A small-molecule ligand and the protein it binds are described below.
Small molecule (SMILES): CC(=O)N[C@@H]1[C@@H](O)[C@H](O)[C@@H](CO)O[C@H]1O

Sequence of chain 1.J:
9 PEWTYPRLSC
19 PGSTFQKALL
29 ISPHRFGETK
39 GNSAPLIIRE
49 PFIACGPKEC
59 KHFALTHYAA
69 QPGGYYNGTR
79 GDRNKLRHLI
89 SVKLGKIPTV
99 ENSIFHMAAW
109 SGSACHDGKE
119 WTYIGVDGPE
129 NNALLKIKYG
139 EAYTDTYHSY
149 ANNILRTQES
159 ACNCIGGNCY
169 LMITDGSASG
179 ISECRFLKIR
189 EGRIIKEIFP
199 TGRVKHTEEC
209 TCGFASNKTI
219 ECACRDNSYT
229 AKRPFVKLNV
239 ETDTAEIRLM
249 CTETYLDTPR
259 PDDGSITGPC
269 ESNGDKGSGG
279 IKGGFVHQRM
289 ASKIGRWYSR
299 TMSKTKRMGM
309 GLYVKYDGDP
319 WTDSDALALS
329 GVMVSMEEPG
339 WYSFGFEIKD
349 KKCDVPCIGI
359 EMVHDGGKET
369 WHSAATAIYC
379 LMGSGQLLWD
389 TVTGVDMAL

Binding-site contacts:
Ligand atom C1 contacts residue PRO14 of chain 1.J at 4.0 Å (hydrophobic).
Ligand atom N2 contacts residue ARG15 of chain 1.J at 4.2 Å.
Ligand atom O7 contacts residue LEU16 of chain 1.J at 4.5 Å.
Ligand atom C3 contacts residue ASN215 of chain 1.J at 3.8 Å.
Ligand atom C1 contacts residue TYR13 of chain 1.J at 4.3 Å (hydrophobic).
Ligand atom O6 contacts residue TYR13 of chain 1.J at 3.9 Å.
Ligand atom C8 contacts residue PRO14 of chain 1.J at 3.4 Å (hydrophobic).
Ligand atom C7 contacts residue PRO14 of chain 1.J at 3.5 Å (hydrophobic).
Ligand atom N2 contacts residue PRO14 of chain 1.J at 2.8 Å (h-bond).
Ligand atom C2 contacts residue ASN215 of chain 1.J at 2.5 Å.
Ligand atom C3 contacts residue PRO14 of chain 1.J at 4.1 Å (hydrophobic).
Ligand atom C2 contacts residue PRO14 of chain 1.J at 3.8 Å (hydrophobic).
Ligand atom C5 contacts residue TYR13 of chain 1.J at 4.2 Å (hydrophobic).
Ligand atom O5 contacts residue ASN215 of chain 1.J at 2.4 Å (h-bond).
Ligand atom C4 contacts residue ASN215 of chain 1.J at 4.3 Å.
Ligand atom C7 contacts residue LEU16 of chain 1.J at 4.5 Å (hydrophobic).
Ligand atom C8 contacts residue ARG15 of chain 1.J at 3.7 Å.
Ligand atom C7 contacts residue ASN215 of chain 1.J at 3.5 Å.
Ligand atom C1 contacts residue ASN215 of chain 1.J at 1.4 Å.
Ligand atom N2 contacts residue ASN215 of chain 1.J at 2.9 Å (h-bond).
Ligand atom O5 contacts residue TYR13 of chain 1.J at 4.3 Å.
Ligand atom C5 contacts residue ASN215 of chain 1.J at 3.7 Å.
Ligand atom C8 contacts residue LEU16 of chain 1.J at 3.9 Å (hydrophobic).
Ligand atom O7 contacts residue ASN215 of chain 1.J at 3.7 Å.